Binding-site contacts:
Ligand atom C46 contacts residue LYS33 of chain 1.K at 3.5 Å.
Ligand atom C39 contacts residue THR1 of chain 1.K at 2.5 Å.
Ligand atom C63 contacts residue GLY47 of chain 1.K at 3.4 Å.
Ligand atom C38 contacts residue TYR169 of chain 1.K at 3.2 Å (hydrophobic).
Ligand atom O40 contacts residue THR1 of chain 1.K at 3.5 Å (h-bond).
Ligand atom C11 contacts residue SER21 of chain 1.K at 3.4 Å.
Ligand atom C62 contacts residue SER96 of chain 1.K at 3.4 Å.
Ligand atom C37 contacts residue THR1 of chain 1.K at 1.5 Å.
Ligand atom N55 contacts residue SER130 of chain 1.L at 3.6 Å.
Ligand atom C38 contacts residue ARG19 of chain 1.K at 3.4 Å.
Ligand atom C41 contacts residue LYS33 of chain 1.K at 3.6 Å.
Ligand atom O27 contacts residue SER21 of chain 1.K at 3.1 Å (h-bond).
Ligand atom O14 contacts residue ALA49 of chain 1.K at 3.3 Å (h-bond).
Ligand atom O52 contacts residue GLN132 of chain 1.L at 3.4 Å.
Ligand atom N15 contacts residue SER21 of chain 1.K at 3.1 Å (h-bond).
Ligand atom O40 contacts residue SER21 of chain 1.K at 2.9 Å (h-bond).
Ligand atom C31 contacts residue THR1 of chain 1.K at 1.4 Å.
Ligand atom C63 contacts residue CYS48 of chain 1.K at 3.6 Å (hydrophobic).
Ligand atom O3 contacts residue SER27 of chain 1.K at 3.0 Å (h-bond).
Ligand atom O32 contacts residue THR1 of chain 1.K at 2.2 Å (h-bond).
Ligand atom O27 contacts residue ALA20 of chain 1.K at 3.2 Å.
Ligand atom C37 contacts residue TYR169 of chain 1.K at 3.7 Å (hydrophobic).
Ligand atom C51 contacts residue SER124 of chain 1.L at 3.6 Å.
Ligand atom C30 contacts residue GLY47 of chain 1.K at 3.7 Å.
Ligand atom N28 contacts residue THR1 of chain 1.K at 3.6 Å.
Ligand atom O32 contacts residue GLY47 of chain 1.K at 3.3 Å (h-bond).
Ligand atom C30 contacts residue THR1 of chain 1.K at 2.7 Å.
Ligand atom C45 contacts residue ALA49 of chain 1.K at 3.6 Å (hydrophobic).
Ligand atom C53 contacts residue GLN132 of chain 1.L at 3.7 Å.
Ligand atom C62 contacts residue CYS48 of chain 1.K at 3.5 Å (hydrophobic).
Ligand atom C56 contacts residue ASP126 of chain 1.L at 3.7 Å.
Ligand atom C29 contacts residue THR1 of chain 1.K at 2.3 Å.
Ligand atom C16 contacts residue GLY47 of chain 1.K at 3.5 Å.
Ligand atom C44 contacts residue ALA49 of chain 1.K at 3.5 Å (hydrophobic).
Ligand atom C38 contacts residue THR1 of chain 1.K at 2.5 Å.
Ligand atom C30 contacts residue LYS33 of chain 1.K at 3.7 Å.
Ligand atom N28 contacts residue GLY47 of chain 1.K at 3.1 Å (h-bond).
Ligand atom C56 contacts residue SER130 of chain 1.L at 3.0 Å.
Ligand atom C53 contacts residue VAL31 of chain 1.K at 3.3 Å (hydrophobic).
Ligand atom C50 contacts residue SER130 of chain 1.L at 3.4 Å.

The protein below binds the small molecule below.
Small molecule (SMILES): C[C@H](CO)[C@H](O)[C@H](Cc1ccccc1)NC(=O)[C@H](Cc1c[nH]c2ccccc12)NC(=O)[C@@H](C)NC(=O)CN1CCOCC1

Sequence of chain 1.K:
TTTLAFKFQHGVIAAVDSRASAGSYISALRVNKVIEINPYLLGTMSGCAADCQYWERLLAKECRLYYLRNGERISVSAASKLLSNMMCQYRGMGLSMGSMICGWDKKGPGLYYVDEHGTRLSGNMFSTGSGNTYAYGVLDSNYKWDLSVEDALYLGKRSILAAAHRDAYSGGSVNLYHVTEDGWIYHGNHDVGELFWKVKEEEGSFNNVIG

Sequence of chain 1.L:
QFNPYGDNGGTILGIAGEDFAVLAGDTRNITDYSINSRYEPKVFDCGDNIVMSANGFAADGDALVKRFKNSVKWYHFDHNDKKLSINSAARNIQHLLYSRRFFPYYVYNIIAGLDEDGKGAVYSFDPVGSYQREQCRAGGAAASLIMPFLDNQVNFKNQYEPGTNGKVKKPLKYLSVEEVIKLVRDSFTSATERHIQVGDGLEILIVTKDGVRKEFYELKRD